The protein below binds the small molecule below.
Small molecule (SMILES): Cn1cc(C(=O)NCCCNC(=O)c2ccc(F)cc2)ccc1=O

Sequence of chain 1.A:
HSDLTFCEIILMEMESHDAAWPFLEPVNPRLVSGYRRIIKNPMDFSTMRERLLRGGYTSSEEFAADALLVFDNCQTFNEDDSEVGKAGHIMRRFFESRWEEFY

Binding-site contacts:
Ligand atom C05 contacts residue VAL86 of chain 1.A at 3.9 Å (hydrophobic).
Ligand atom C06 contacts residue VAL34 of chain 1.A at 4.3 Å (hydrophobic).
Ligand atom O17 contacts residue LEU33 of chain 1.A at 4.3 Å.
Ligand atom N02 contacts residue VAL29 of chain 1.A at 3.5 Å.
Ligand atom O08 contacts residue ASN80 of chain 1.A at 2.8 Å (h-bond).
Ligand atom C09 contacts residue VAL86 of chain 1.A at 4.0 Å (hydrophobic).
Ligand atom C07 contacts residue VAL86 of chain 1.A at 3.8 Å (hydrophobic).
Ligand atom N11 contacts residue VAL86 of chain 1.A at 4.3 Å.
Ligand atom C07 contacts residue TYR37 of chain 1.A at 3.9 Å (hydrophobic).
Ligand atom C06 contacts residue VAL86 of chain 1.A at 4.1 Å (hydrophobic).
Ligand atom C06 contacts residue PHE79 of chain 1.A at 3.7 Å (hydrophobic).
Ligand atom C03 contacts residue VAL86 of chain 1.A at 3.9 Å (hydrophobic).
Ligand atom C04 contacts residue VAL86 of chain 1.A at 3.7 Å (hydrophobic).
Ligand atom C21 contacts residue LEU33 of chain 1.A at 4.2 Å (hydrophobic).
Ligand atom C18 contacts residue LEU33 of chain 1.A at 4.3 Å (hydrophobic).
Ligand atom C01 contacts residue VAL29 of chain 1.A at 3.8 Å (hydrophobic).
Ligand atom C06 contacts residue ASN80 of chain 1.A at 3.3 Å.
Ligand atom C05 contacts residue ASN80 of chain 1.A at 4.1 Å.
Ligand atom C07 contacts residue ASN80 of chain 1.A at 3.2 Å.
Ligand atom N02 contacts residue PRO24 of chain 1.A at 3.7 Å.
Ligand atom C05 contacts residue VAL34 of chain 1.A at 4.2 Å (hydrophobic).
Ligand atom C20 contacts residue LEU33 of chain 1.A at 3.2 Å (hydrophobic).
Ligand atom C07 contacts residue VAL29 of chain 1.A at 3.9 Å (hydrophobic).
Ligand atom C03 contacts residue VAL29 of chain 1.A at 3.8 Å (hydrophobic).
Ligand atom N15 contacts residue LEU33 of chain 1.A at 4.2 Å.
Ligand atom C01 contacts residue PHE25 of chain 1.A at 3.6 Å (hydrophobic).
Ligand atom C01 contacts residue VAL86 of chain 1.A at 4.2 Å (hydrophobic).
Ligand atom C16 contacts residue LEU33 of chain 1.A at 4.1 Å (hydrophobic).
Ligand atom O08 contacts residue PHE79 of chain 1.A at 4.0 Å.
Ligand atom O08 contacts residue VAL29 of chain 1.A at 4.3 Å.
Ligand atom C19 contacts residue LEU33 of chain 1.A at 3.5 Å (hydrophobic).
Ligand atom C03 contacts residue PRO24 of chain 1.A at 3.2 Å (hydrophobic).
Ligand atom O08 contacts residue VAL86 of chain 1.A at 4.2 Å.
Ligand atom N02 contacts residue VAL86 of chain 1.A at 3.7 Å.
Ligand atom F22 contacts residue LEU33 of chain 1.A at 4.3 Å.
Ligand atom N02 contacts residue ASN80 of chain 1.A at 4.3 Å.
Ligand atom C06 contacts residue TYR37 of chain 1.A at 4.3 Å (hydrophobic).
Ligand atom O08 contacts residue TYR37 of chain 1.A at 3.3 Å.
Ligand atom C01 contacts residue PRO24 of chain 1.A at 3.3 Å (hydrophobic).
Ligand atom O10 contacts residue PRO24 of chain 1.A at 4.0 Å.